Sequence of chain 1.A:
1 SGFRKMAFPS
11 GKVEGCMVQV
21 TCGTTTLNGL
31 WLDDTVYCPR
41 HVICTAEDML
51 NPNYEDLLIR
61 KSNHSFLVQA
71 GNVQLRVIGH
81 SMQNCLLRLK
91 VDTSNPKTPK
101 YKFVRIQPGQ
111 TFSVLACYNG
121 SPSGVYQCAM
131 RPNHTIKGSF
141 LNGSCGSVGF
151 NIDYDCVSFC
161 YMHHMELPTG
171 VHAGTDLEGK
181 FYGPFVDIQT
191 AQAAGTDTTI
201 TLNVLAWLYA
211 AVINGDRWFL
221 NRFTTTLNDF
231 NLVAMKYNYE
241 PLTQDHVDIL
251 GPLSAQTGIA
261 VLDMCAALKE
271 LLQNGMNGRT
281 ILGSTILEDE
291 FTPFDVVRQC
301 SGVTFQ

The small molecule below binds the protein below.
Small molecule (SMILES): O=C[C@H](Cc1cnc[nH]1)NC[C@H]1C[C@@H]2CCCC[C@H]2CN1C(=O)CCNc1ccccc1

Binding-site contacts:
Ligand atom C14 contacts residue ASN142 of chain 1.A at 3.6 Å.
Ligand atom C4 contacts residue ILE188 of chain 1.A at 3.6 Å (hydrophobic).
Ligand atom C12 contacts residue CYS145 of chain 1.A at 3.1 Å (hydrophobic).
Ligand atom O1 contacts residue GLY143 of chain 1.A at 3.3 Å (h-bond).
Ligand atom C4 contacts residue MET49 of chain 1.A at 3.9 Å (hydrophobic).
Ligand atom C13 contacts residue LEU141 of chain 1.A at 3.9 Å (hydrophobic).
Ligand atom C8 contacts residue MET49 of chain 1.A at 3.5 Å (hydrophobic).
Ligand atom N1 contacts residue CYS145 of chain 1.A at 3.0 Å (h-bond).
Ligand atom C12 contacts residue HIS164 of chain 1.A at 3.2 Å.
Ligand atom C3 contacts residue GLN189 of chain 1.A at 3.4 Å.
Ligand atom O1 contacts residue SER144 of chain 1.A at 3.6 Å.
Ligand atom C16 contacts residue CYS145 of chain 1.A at 1.7 Å (hydrophobic).
Ligand atom C15 contacts residue GLU166 of chain 1.A at 3.2 Å.
Ligand atom O1 contacts residue CYS145 of chain 1.A at 2.4 Å (h-bond).
Ligand atom N3 contacts residue GLU166 of chain 1.A at 3.6 Å.
Ligand atom C11 contacts residue HIS164 of chain 1.A at 3.8 Å.
Ligand atom N3 contacts residue SER144 of chain 1.A at 3.9 Å.
Ligand atom N1 contacts residue HIS164 of chain 1.A at 3.7 Å.
Ligand atom C2 contacts residue MET49 of chain 1.A at 3.7 Å (hydrophobic).
Ligand atom C15 contacts residue LEU141 of chain 1.A at 3.7 Å (hydrophobic).
Ligand atom N2 contacts residue ASN142 of chain 1.A at 3.7 Å.
Ligand atom C15 contacts residue PHE140 of chain 1.A at 3.6 Å (hydrophobic).
Ligand atom C13 contacts residue HIS163 of chain 1.A at 3.8 Å.
Ligand atom C16 contacts residue HIS164 of chain 1.A at 3.7 Å.
Ligand atom C5 contacts residue ASP187 of chain 1.A at 3.8 Å.
Ligand atom C11 contacts residue CYS145 of chain 1.A at 2.7 Å (hydrophobic).
Ligand atom C4 contacts residue GLN189 of chain 1.A at 3.7 Å.
Ligand atom N2 contacts residue LEU141 of chain 1.A at 3.2 Å (h-bond).
Ligand atom O contacts residue ASN142 of chain 1.A at 3.9 Å.
Ligand atom C6 contacts residue MET49 of chain 1.A at 3.3 Å (hydrophobic).
Ligand atom N1 contacts residue HIS41 of chain 1.A at 3.8 Å.
Ligand atom N3 contacts residue HIS163 of chain 1.A at 2.9 Å (h-bond).
Ligand atom N2 contacts residue GLU166 of chain 1.A at 3.6 Å.
Ligand atom C24 contacts residue ASN142 of chain 1.A at 3.4 Å.
Ligand atom N2 contacts residue PHE140 of chain 1.A at 3.7 Å.
Ligand atom C8 contacts residue HIS41 of chain 1.A at 3.5 Å.
Ligand atom C23 contacts residue ASN142 of chain 1.A at 3.8 Å.
Ligand atom C5 contacts residue MET165 of chain 1.A at 3.9 Å (hydrophobic).
Ligand atom C14 contacts residue LEU141 of chain 1.A at 3.3 Å (hydrophobic).
Ligand atom C15 contacts residue HIS163 of chain 1.A at 3.7 Å.